Sequence of chain 1.B:
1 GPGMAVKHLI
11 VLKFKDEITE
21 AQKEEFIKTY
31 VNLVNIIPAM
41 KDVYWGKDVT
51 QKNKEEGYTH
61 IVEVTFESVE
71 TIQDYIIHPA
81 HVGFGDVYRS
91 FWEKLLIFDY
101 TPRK

This protein binds this small molecule.
Small molecule (SMILES): CCCCCCCCCc1cc(O)cc(O)c1C(=O)O

Sequence of chain 1.A:
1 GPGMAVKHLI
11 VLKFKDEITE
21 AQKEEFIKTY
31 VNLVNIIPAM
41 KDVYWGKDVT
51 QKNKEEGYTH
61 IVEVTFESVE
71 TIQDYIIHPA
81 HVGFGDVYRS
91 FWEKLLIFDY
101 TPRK

Binding-site contacts:
Ligand atom C17 contacts residue ILE97 of chain 1.A at 4.0 Å (hydrophobic).
Ligand atom O16 contacts residue ILE76 of chain 1.A at 3.8 Å.
Ligand atom C18 contacts residue ILE10 of chain 1.A at 3.8 Å (hydrophobic).
Ligand atom C04 contacts residue LEU12 of chain 1.A at 4.0 Å (hydrophobic).
Ligand atom C11 contacts residue TRP92 of chain 1.A at 3.9 Å (hydrophobic).
Ligand atom C01 contacts residue ILE27 of chain 1.A at 3.9 Å (hydrophobic).
Ligand atom O13 contacts residue LEU95 of chain 1.A at 4.1 Å.
Ligand atom O19 contacts residue TYR75 of chain 1.A at 4.0 Å.
Ligand atom C07 contacts residue PHE84 of chain 1.A at 4.0 Å (hydrophobic).
Ligand atom O20 contacts residue HIS81 of chain 1.A at 2.7 Å (h-bond).
Ligand atom O20 contacts residue TYR75 of chain 1.A at 2.6 Å (h-bond).
Ligand atom C07 contacts residue ILE10 of chain 1.A at 4.1 Å (hydrophobic).
Ligand atom O19 contacts residue ILE76 of chain 1.A at 3.8 Å.
Ligand atom C04 contacts residue PHE26 of chain 1.A at 3.7 Å (hydrophobic).
Ligand atom O13 contacts residue ARG89 of chain 1.A at 3.2 Å (salt-bridge).
Ligand atom C10 contacts residue HIS81 of chain 1.A at 3.7 Å.
Ligand atom C06 contacts residue ILE10 of chain 1.A at 4.0 Å (hydrophobic).
Ligand atom O19 contacts residue ILE97 of chain 1.A at 3.8 Å.
Ligand atom O16 contacts residue ILE97 of chain 1.A at 3.5 Å.
Ligand atom O20 contacts residue HIS8 of chain 1.A at 4.0 Å.
Ligand atom C12 contacts residue LEU95 of chain 1.A at 3.9 Å (hydrophobic).
Ligand atom C18 contacts residue HIS8 of chain 1.A at 3.7 Å.
Ligand atom O19 contacts residue HIS8 of chain 1.A at 2.6 Å (h-bond).
Ligand atom C04 contacts residue VAL62 of chain 1.A at 4.0 Å (hydrophobic).
Ligand atom C18 contacts residue HIS81 of chain 1.A at 3.3 Å.
Ligand atom O19 contacts residue ILE10 of chain 1.A at 3.7 Å.
Ligand atom C03 contacts residue TYR30 of chain 1.A at 4.0 Å (hydrophobic).
Ligand atom C01 contacts residue VAL62 of chain 1.A at 4.1 Å (hydrophobic).
Ligand atom C05 contacts residue PHE26 of chain 1.A at 3.8 Å (hydrophobic).
Ligand atom C18 contacts residue TYR75 of chain 1.A at 3.7 Å (hydrophobic).
Ligand atom O20 contacts residue ILE10 of chain 1.A at 3.6 Å.
Ligand atom C05 contacts residue TYR30 of chain 1.A at 3.7 Å (hydrophobic).
Ligand atom C03 contacts residue PHE26 of chain 1.A at 3.9 Å (hydrophobic).
Ligand atom C11 contacts residue LEU95 of chain 1.A at 3.7 Å (hydrophobic).
Ligand atom C17 contacts residue HIS81 of chain 1.A at 3.6 Å.
Ligand atom C03 contacts residue VAL62 of chain 1.A at 4.1 Å (hydrophobic).
Ligand atom C09 contacts residue HIS81 of chain 1.A at 3.5 Å.
Ligand atom C15 contacts residue ILE97 of chain 1.A at 3.7 Å (hydrophobic).
Ligand atom C01 contacts residue TRP45 of chain 1.A at 3.5 Å (hydrophobic).
Ligand atom C07 contacts residue TYR30 of chain 1.A at 3.9 Å (hydrophobic).